Sequence of chain 1.G:
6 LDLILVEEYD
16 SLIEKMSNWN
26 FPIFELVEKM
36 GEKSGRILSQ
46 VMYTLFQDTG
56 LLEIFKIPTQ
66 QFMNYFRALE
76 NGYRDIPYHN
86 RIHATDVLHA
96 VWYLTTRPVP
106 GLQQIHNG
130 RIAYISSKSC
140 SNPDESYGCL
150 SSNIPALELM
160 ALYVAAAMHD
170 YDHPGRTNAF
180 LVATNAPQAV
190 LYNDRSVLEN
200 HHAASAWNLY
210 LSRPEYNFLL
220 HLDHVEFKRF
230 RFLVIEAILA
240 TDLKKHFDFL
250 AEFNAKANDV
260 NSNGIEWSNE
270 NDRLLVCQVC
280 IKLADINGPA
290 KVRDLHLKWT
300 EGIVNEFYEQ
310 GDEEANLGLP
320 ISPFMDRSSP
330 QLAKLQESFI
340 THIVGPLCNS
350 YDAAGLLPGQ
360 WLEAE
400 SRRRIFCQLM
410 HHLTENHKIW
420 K

This protein binds this small molecule.
Small molecule (SMILES): CC(C)Cn1c(=O)n(C)c(=O)c2nc[nH]c21

Binding-site contacts:
Ligand atom C6 contacts residue ILE302 of chain 1.G at 3.6 Å (hydrophobic).
Ligand atom C10 contacts residue GLY287 of chain 1.G at 4.0 Å.
Ligand atom C14 contacts residue TYR83 of chain 1.G at 3.8 Å (hydrophobic).
Ligand atom C10 contacts residue PHE338 of chain 1.G at 4.1 Å (hydrophobic).
Ligand atom C4 contacts residue PHE338 of chain 1.G at 3.6 Å (hydrophobic).
Ligand atom C8 contacts residue PHE306 of chain 1.G at 4.1 Å (hydrophobic).
Ligand atom O2 contacts residue TYR83 of chain 1.G at 3.8 Å.
Ligand atom C14 contacts residue HIS84 of chain 1.G at 3.9 Å.
Ligand atom C11 contacts residue LEU242 of chain 1.G at 3.9 Å (hydrophobic).
Ligand atom C5 contacts residue ILE302 of chain 1.G at 4.2 Å (hydrophobic).
Ligand atom C10 contacts residue PRO288 of chain 1.G at 4.0 Å (hydrophobic).
Ligand atom N3 contacts residue PHE338 of chain 1.G at 3.3 Å.
Ligand atom O6 contacts residue GLN335 of chain 1.G at 3.5 Å (h-bond).
Ligand atom C10 contacts residue ILE302 of chain 1.G at 4.2 Å (hydrophobic).
Ligand atom C13 contacts residue LEU242 of chain 1.G at 3.7 Å (hydrophobic).
Ligand atom C5 contacts residue PHE338 of chain 1.G at 3.6 Å (hydrophobic).
Ligand atom N1 contacts residue TYR83 of chain 1.G at 4.3 Å.
Ligand atom N9 contacts residue PHE338 of chain 1.G at 3.8 Å.
Ligand atom C11 contacts residue PHE338 of chain 1.G at 3.8 Å (hydrophobic).
Ligand atom C8 contacts residue GLN335 of chain 1.G at 3.7 Å.
Ligand atom C2 contacts residue ILE285 of chain 1.G at 4.1 Å (hydrophobic).
Ligand atom C8 contacts residue LEU334 of chain 1.G at 3.9 Å (hydrophobic).
Ligand atom C10 contacts residue TYR83 of chain 1.G at 3.8 Å (hydrophobic).
Ligand atom C6 contacts residue PHE338 of chain 1.G at 3.4 Å (hydrophobic).
Ligand atom N1 contacts residue ILE302 of chain 1.G at 3.9 Å.
Ligand atom C2 contacts residue TYR83 of chain 1.G at 4.2 Å (hydrophobic).
Ligand atom O6 contacts residue PRO288 of chain 1.G at 4.2 Å.
Ligand atom N7 contacts residue PHE338 of chain 1.G at 3.9 Å.
Ligand atom O2 contacts residue ILE285 of chain 1.G at 3.2 Å.
Ligand atom N1 contacts residue PHE338 of chain 1.G at 3.4 Å.
Ligand atom C2 contacts residue PHE338 of chain 1.G at 3.4 Å (hydrophobic).
Ligand atom O2 contacts residue PHE338 of chain 1.G at 3.8 Å.
Ligand atom N7 contacts residue GLN335 of chain 1.G at 2.8 Å (h-bond).
Ligand atom C8 contacts residue PHE338 of chain 1.G at 4.0 Å (hydrophobic).
Ligand atom C5 contacts residue GLN335 of chain 1.G at 3.9 Å.
Ligand atom O6 contacts residue PHE338 of chain 1.G at 4.0 Å.
Ligand atom N9 contacts residue PHE306 of chain 1.G at 4.0 Å.
Ligand atom O2 contacts residue ASP284 of chain 1.G at 3.9 Å.
Ligand atom C10 contacts residue ILE285 of chain 1.G at 4.1 Å (hydrophobic).
Ligand atom O6 contacts residue ILE302 of chain 1.G at 3.6 Å.